Sequence of chain 45.A:
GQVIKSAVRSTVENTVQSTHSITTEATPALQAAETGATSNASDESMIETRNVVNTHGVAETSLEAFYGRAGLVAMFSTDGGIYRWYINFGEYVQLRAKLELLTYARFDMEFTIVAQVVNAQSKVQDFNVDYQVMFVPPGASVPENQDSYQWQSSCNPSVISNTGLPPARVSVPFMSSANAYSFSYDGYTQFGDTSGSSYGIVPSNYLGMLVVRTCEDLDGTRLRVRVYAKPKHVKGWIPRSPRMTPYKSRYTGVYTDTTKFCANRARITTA

Binding-site contacts:
Ligand atom N contacts residue TYR152 of chain 44.A at 4.2 Å.
Ligand atom O contacts residue TRP154 of chain 44.A at 4.1 Å.
Ligand atom CA contacts residue GLN155 of chain 44.A at 4.3 Å.
Ligand atom C contacts residue TRP154 of chain 44.A at 4.1 Å (hydrophobic).
Ligand atom N contacts residue CYS1 of chain 45.P at 1.3 Å.
Ligand atom C contacts residue LEU75 of chain 45.A at 4.2 Å (hydrophobic).
Ligand atom N contacts residue ASP150 of chain 44.A at 3.4 Å (salt-bridge).
Ligand atom CA contacts residue TRP154 of chain 44.A at 4.3 Å (hydrophobic).
Ligand atom O contacts residue ARG229 of chain 45.A at 2.9 Å (salt-bridge).
Ligand atom OXT contacts residue MET78 of chain 45.A at 3.5 Å (h-bond).
Ligand atom CA contacts residue MET78 of chain 45.A at 4.0 Å (hydrophobic).
Ligand atom N contacts residue MET78 of chain 45.A at 3.8 Å.
Ligand atom OXT contacts residue CYS1 of chain 45.P at 4.0 Å.
Ligand atom O contacts residue MET78 of chain 45.A at 3.9 Å.
Ligand atom C contacts residue CYS1 of chain 45.P at 3.7 Å (hydrophobic).
Ligand atom OXT contacts residue ASP150 of chain 44.A at 4.3 Å.
Ligand atom CA contacts residue LEU75 of chain 45.A at 3.7 Å (hydrophobic).
Ligand atom OXT contacts residue ARG216 of chain 44.A at 3.0 Å (salt-bridge).
Ligand atom O contacts residue LEU75 of chain 45.A at 3.8 Å.
Ligand atom C contacts residue MET78 of chain 45.A at 3.6 Å (hydrophobic).
Ligand atom CA contacts residue CYS1 of chain 45.P at 2.4 Å (hydrophobic).
Ligand atom C contacts residue ARG216 of chain 44.A at 3.6 Å.
Ligand atom OXT contacts residue ARG229 of chain 45.A at 3.1 Å (salt-bridge).
Ligand atom O contacts residue ARG216 of chain 44.A at 2.9 Å (salt-bridge).
Ligand atom CA contacts residue SER151 of chain 44.A at 4.0 Å.
Ligand atom N contacts residue SER151 of chain 44.A at 3.5 Å (h-bond).
Ligand atom C contacts residue ARG229 of chain 45.A at 3.7 Å.

Sequence of chain 44.A:
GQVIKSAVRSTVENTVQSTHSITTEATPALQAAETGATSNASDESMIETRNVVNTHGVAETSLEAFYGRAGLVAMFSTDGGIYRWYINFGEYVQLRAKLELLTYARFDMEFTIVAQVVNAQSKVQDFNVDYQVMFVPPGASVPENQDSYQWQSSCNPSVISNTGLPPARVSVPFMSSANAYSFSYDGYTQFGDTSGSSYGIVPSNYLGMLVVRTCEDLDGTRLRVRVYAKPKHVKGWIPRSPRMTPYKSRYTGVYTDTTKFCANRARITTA

A protein and the small-molecule ligand that binds it are described below.
Small molecule (SMILES): NCC(=O)O